Sequence of chain 1.B:
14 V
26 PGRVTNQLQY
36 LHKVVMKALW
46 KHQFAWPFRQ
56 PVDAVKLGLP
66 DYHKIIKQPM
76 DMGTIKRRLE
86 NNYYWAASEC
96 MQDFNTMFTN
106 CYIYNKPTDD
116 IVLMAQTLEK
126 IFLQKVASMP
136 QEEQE

Binding-site contacts:
Ligand atom C8 contacts residue TRP51 of chain 1.B at 3.8 Å (hydrophobic).
Ligand atom C12 contacts residue LEU64 of chain 1.B at 4.4 Å (hydrophobic).
Ligand atom C5 contacts residue PRO52 of chain 1.B at 4.2 Å (hydrophobic).
Ligand atom C14 contacts residue ASN110 of chain 1.B at 3.1 Å.
Ligand atom C4 contacts residue VAL57 of chain 1.B at 4.2 Å (hydrophobic).
Ligand atom C10 contacts residue GLN55 of chain 1.B at 4.2 Å.
Ligand atom C9 contacts residue LEU62 of chain 1.B at 3.9 Å (hydrophobic).
Ligand atom C8 contacts residue LEU62 of chain 1.B at 3.4 Å (hydrophobic).
Ligand atom C3 contacts residue ILE116 of chain 1.B at 3.8 Å (hydrophobic).
Ligand atom C4 contacts residue ILE116 of chain 1.B at 4.0 Å (hydrophobic).
Ligand atom C15 contacts residue LEU64 of chain 1.B at 4.3 Å (hydrophobic).
Ligand atom C15 contacts residue ASN110 of chain 1.B at 3.2 Å.
Ligand atom C1 contacts residue PRO52 of chain 1.B at 4.1 Å (hydrophobic).
Ligand atom C2 contacts residue ILE116 of chain 1.B at 4.1 Å (hydrophobic).
Ligand atom C6 contacts residue PRO52 of chain 1.B at 4.2 Å (hydrophobic).
Ligand atom C5 contacts residue ILE116 of chain 1.B at 4.4 Å (hydrophobic).
Ligand atom C6 contacts residue LEU62 of chain 1.B at 3.5 Å (hydrophobic).
Ligand atom O contacts residue TYR67 of chain 1.B at 4.2 Å.
Ligand atom C2 contacts residue VAL57 of chain 1.B at 4.0 Å (hydrophobic).
Ligand atom C1 contacts residue VAL57 of chain 1.B at 3.9 Å (hydrophobic).
Ligand atom C4 contacts residue PRO52 of chain 1.B at 3.6 Å (hydrophobic).
Ligand atom C12 contacts residue LEU62 of chain 1.B at 4.0 Å (hydrophobic).
Ligand atom C7 contacts residue LEU62 of chain 1.B at 3.5 Å (hydrophobic).
Ligand atom N2 contacts residue ILE116 of chain 1.B at 4.1 Å.
Ligand atom C2 contacts residue ASN110 of chain 1.B at 4.2 Å.
Ligand atom N1 contacts residue PRO52 of chain 1.B at 3.9 Å.
Ligand atom C14 contacts residue TYR109 of chain 1.B at 4.4 Å (hydrophobic).
Ligand atom C11 contacts residue ILE116 of chain 1.B at 4.4 Å (hydrophobic).
Ligand atom C14 contacts residue LEU64 of chain 1.B at 4.0 Å (hydrophobic).
Ligand atom C11 contacts residue LEU62 of chain 1.B at 3.9 Å (hydrophobic).
Ligand atom C10 contacts residue PRO52 of chain 1.B at 4.3 Å (hydrophobic).
Ligand atom N1 contacts residue LEU62 of chain 1.B at 3.9 Å.
Ligand atom C5 contacts residue LEU62 of chain 1.B at 3.7 Å (hydrophobic).
Ligand atom C3 contacts residue VAL57 of chain 1.B at 4.2 Å (hydrophobic).
Ligand atom O contacts residue CYS106 of chain 1.B at 4.3 Å.
Ligand atom C9 contacts residue TRP51 of chain 1.B at 3.7 Å (hydrophobic).
Ligand atom O contacts residue ASN110 of chain 1.B at 3.2 Å (h-bond).
Ligand atom C10 contacts residue TRP51 of chain 1.B at 4.1 Å (hydrophobic).
Ligand atom C13 contacts residue LEU64 of chain 1.B at 4.0 Å (hydrophobic).
Ligand atom C1 contacts residue PHE53 of chain 1.B at 3.8 Å (hydrophobic).

A protein and the small-molecule ligand that binds it are described below.
Small molecule (SMILES): C/C(O)=C1\C=C(c2ccccn2)c2cccc[n+]21